Binding-site contacts:
Ligand atom O2 contacts residue PHE428 of chain 1.B at 4.5 Å.
Ligand atom O2 contacts residue ARG142 of chain 1.B at 3.2 Å (salt-bridge).
Ligand atom C1 contacts residue ARG142 of chain 1.B at 4.1 Å.
Ligand atom O1 contacts residue LYS89 of chain 1.B at 4.2 Å.
Ligand atom C4 contacts residue NAP1 of chain 1.F at 3.7 Å.
Ligand atom C4 contacts residue SER264 of chain 1.B at 2.9 Å.
Ligand atom C1 contacts residue TRP138 of chain 1.B at 3.6 Å (hydrophobic).
Ligand atom O1 contacts residue ILE266 of chain 1.B at 3.8 Å.
Ligand atom C4 contacts residue PHE135 of chain 1.B at 3.3 Å (hydrophobic).
Ligand atom C2 contacts residue NAP1 of chain 1.F at 4.1 Å.
Ligand atom C1 contacts residue SER422 of chain 1.B at 3.3 Å.
Ligand atom C4 contacts residue ASN134 of chain 1.B at 4.0 Å.
Ligand atom O2 contacts residue SER422 of chain 1.B at 2.6 Å (h-bond).
Ligand atom O2 contacts residue TRP138 of chain 1.B at 2.8 Å (h-bond).
Ligand atom C1 contacts residue ILE266 of chain 1.B at 3.9 Å (hydrophobic).
Ligand atom O4 contacts residue ILE266 of chain 1.B at 4.2 Å.
Ligand atom O4 contacts residue ASN134 of chain 1.B at 3.0 Å (h-bond).
Ligand atom C2 contacts residue ILE266 of chain 1.B at 3.8 Å (hydrophobic).
Ligand atom C2 contacts residue ARG142 of chain 1.B at 4.2 Å.
Ligand atom C3 contacts residue SER264 of chain 1.B at 4.2 Å.
Ligand atom O4 contacts residue SER264 of chain 1.B at 3.2 Å (h-bond).
Ligand atom C4 contacts residue ALA265 of chain 1.B at 3.4 Å (hydrophobic).
Ligand atom C4 contacts residue GLN139 of chain 1.B at 4.5 Å.
Ligand atom C4 contacts residue ILE266 of chain 1.B at 4.1 Å (hydrophobic).
Ligand atom C2 contacts residue PHE428 of chain 1.B at 4.2 Å (hydrophobic).
Ligand atom O4 contacts residue GLN263 of chain 1.B at 4.5 Å.
Ligand atom C3 contacts residue GLN139 of chain 1.B at 3.7 Å.
Ligand atom C3 contacts residue NAP1 of chain 1.F at 3.5 Å.
Ligand atom O1 contacts residue TRP138 of chain 1.B at 3.9 Å.
Ligand atom O1 contacts residue SER422 of chain 1.B at 3.4 Å (h-bond).
Ligand atom O4 contacts residue ALA265 of chain 1.B at 2.7 Å (h-bond).
Ligand atom C2 contacts residue SER264 of chain 1.B at 4.5 Å.
Ligand atom O4 contacts residue GLN139 of chain 1.B at 4.2 Å.
Ligand atom C3 contacts residue PHE135 of chain 1.B at 3.6 Å (hydrophobic).
Ligand atom O4 contacts residue NAP1 of chain 1.F at 2.9 Å.
Ligand atom O4 contacts residue PHE135 of chain 1.B at 3.5 Å.

This protein binds this small molecule.
Small molecule (SMILES): O=CCCC(=O)O

Sequence of chain 1.B:
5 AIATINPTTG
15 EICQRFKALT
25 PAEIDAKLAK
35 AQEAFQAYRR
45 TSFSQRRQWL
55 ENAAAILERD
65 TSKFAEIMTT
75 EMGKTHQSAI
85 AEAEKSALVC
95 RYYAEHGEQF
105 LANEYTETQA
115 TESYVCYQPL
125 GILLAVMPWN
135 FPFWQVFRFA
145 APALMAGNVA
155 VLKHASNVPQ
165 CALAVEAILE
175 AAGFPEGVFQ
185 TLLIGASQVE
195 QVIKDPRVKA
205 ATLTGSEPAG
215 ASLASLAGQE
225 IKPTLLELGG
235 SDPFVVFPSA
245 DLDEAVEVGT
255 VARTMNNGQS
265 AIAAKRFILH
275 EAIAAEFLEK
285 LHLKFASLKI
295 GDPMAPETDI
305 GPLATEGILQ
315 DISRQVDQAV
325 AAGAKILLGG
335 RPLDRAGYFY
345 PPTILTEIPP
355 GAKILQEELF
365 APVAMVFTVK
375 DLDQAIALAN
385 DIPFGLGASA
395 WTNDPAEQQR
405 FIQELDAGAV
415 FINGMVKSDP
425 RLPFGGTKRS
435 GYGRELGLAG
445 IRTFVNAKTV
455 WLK